Sequence of chain 2.A:
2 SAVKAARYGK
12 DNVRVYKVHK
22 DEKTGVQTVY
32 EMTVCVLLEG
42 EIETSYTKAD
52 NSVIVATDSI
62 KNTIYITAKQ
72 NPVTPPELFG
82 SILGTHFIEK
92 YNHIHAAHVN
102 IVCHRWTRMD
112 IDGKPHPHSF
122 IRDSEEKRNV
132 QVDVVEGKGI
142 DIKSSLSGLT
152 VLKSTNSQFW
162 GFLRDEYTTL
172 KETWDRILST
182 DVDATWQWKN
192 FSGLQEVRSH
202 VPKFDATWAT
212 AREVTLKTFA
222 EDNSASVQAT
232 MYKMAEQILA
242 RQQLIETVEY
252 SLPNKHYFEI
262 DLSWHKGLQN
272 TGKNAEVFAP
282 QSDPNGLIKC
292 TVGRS

This protein binds this small molecule.
Small molecule (SMILES): O=c1[nH]c(=O)c2[nH]c(=S)[nH]c2[nH]1

Binding-site contacts:
Ligand atom O6 contacts residue ILE289 of chain 2.A at 3.8 Å.
Ligand atom O6 contacts residue ILE55 of chain 1.A at 3.5 Å.
Ligand atom C6 contacts residue PHE160 of chain 2.A at 3.5 Å (hydrophobic).
Ligand atom C5 contacts residue PHE160 of chain 2.A at 3.4 Å (hydrophobic).
Ligand atom O2 contacts residue SER227 of chain 2.A at 3.3 Å.
Ligand atom C8 contacts residue THR58 of chain 1.A at 3.4 Å.
Ligand atom N1 contacts residue GLN229 of chain 2.A at 3.0 Å (h-bond).
Ligand atom N7 contacts residue THR58 of chain 1.A at 3.0 Å (h-bond).
Ligand atom C6 contacts residue ILE289 of chain 2.A at 4.1 Å (hydrophobic).
Ligand atom C5 contacts residue THR58 of chain 1.A at 4.0 Å.
Ligand atom O6 contacts residue PHE160 of chain 2.A at 4.0 Å.
Ligand atom N9 contacts residue ASN255 of chain 2.A at 3.8 Å.
Ligand atom O6 contacts residue GLN229 of chain 2.A at 3.1 Å (h-bond).
Ligand atom C6 contacts residue GLN229 of chain 2.A at 3.8 Å.
Ligand atom C4 contacts residue ARG177 of chain 2.A at 3.5 Å.
Ligand atom O2 contacts residue ARG177 of chain 2.A at 2.9 Å (salt-bridge).
Ligand atom S8 contacts residue ASP59 of chain 1.A at 3.2 Å (salt-bridge).
Ligand atom C2 contacts residue GLN229 of chain 2.A at 3.7 Å.
Ligand atom C4 contacts residue PHE160 of chain 2.A at 3.4 Å (hydrophobic).
Ligand atom C2 contacts residue ARG177 of chain 2.A at 3.4 Å.
Ligand atom N9 contacts residue ARG177 of chain 2.A at 3.4 Å (salt-bridge).
Ligand atom N3 contacts residue PHE160 of chain 2.A at 3.6 Å.
Ligand atom O6 contacts residue THR58 of chain 1.A at 3.7 Å.
Ligand atom O2 contacts residue GLN229 of chain 2.A at 3.6 Å.
Ligand atom N7 contacts residue ALA57 of chain 1.A at 3.9 Å.
Ligand atom N7 contacts residue PHE160 of chain 2.A at 3.6 Å.
Ligand atom O2 contacts residue PHE160 of chain 2.A at 3.8 Å.
Ligand atom S8 contacts residue THR58 of chain 1.A at 3.3 Å (h-bond).
Ligand atom O2 contacts residue VAL228 of chain 2.A at 2.7 Å (h-bond).
Ligand atom N9 contacts residue PHE160 of chain 2.A at 3.5 Å.
Ligand atom S8 contacts residue ALA57 of chain 1.A at 4.0 Å.
Ligand atom N3 contacts residue ARG177 of chain 2.A at 2.9 Å (salt-bridge).
Ligand atom N1 contacts residue PHE160 of chain 2.A at 3.6 Å.
Ligand atom S8 contacts residue LEU171 of chain 2.A at 3.7 Å.
Ligand atom C4 contacts residue ASN255 of chain 2.A at 3.7 Å.
Ligand atom N3 contacts residue ASN255 of chain 2.A at 3.5 Å (h-bond).
Ligand atom C2 contacts residue VAL228 of chain 2.A at 3.8 Å (hydrophobic).
Ligand atom C2 contacts residue PHE160 of chain 2.A at 3.6 Å (hydrophobic).
Ligand atom C8 contacts residue PHE160 of chain 2.A at 3.6 Å (hydrophobic).
Ligand atom O6 contacts residue TYR9 of chain 1.A at 3.7 Å.

Sequence of chain 1.A:
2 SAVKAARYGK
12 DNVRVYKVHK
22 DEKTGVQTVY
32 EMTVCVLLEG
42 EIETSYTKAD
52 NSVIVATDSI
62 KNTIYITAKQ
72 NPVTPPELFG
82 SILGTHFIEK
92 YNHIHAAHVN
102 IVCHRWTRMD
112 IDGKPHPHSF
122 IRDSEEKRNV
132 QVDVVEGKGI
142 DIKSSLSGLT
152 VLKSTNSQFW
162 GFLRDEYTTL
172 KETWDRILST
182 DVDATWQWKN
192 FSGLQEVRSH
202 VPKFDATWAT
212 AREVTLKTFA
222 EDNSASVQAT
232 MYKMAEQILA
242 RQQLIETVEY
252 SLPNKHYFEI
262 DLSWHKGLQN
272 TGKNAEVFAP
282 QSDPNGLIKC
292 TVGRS